Sequence of chain 1.A:
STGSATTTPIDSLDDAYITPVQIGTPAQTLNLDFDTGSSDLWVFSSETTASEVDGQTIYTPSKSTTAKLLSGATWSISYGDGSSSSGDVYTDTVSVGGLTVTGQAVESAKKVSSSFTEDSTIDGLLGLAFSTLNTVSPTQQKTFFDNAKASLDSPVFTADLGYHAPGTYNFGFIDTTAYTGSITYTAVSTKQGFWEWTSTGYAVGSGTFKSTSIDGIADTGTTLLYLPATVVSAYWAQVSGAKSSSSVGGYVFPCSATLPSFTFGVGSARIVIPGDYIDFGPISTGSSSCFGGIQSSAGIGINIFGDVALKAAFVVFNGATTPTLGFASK

A small-molecule ligand and the protein it binds are described below.
Small molecule (SMILES): NCc1ccc(C(F)(F)F)cc1

Binding-site contacts:
Ligand atom C06 contacts residue DMS1 of chain 1.F at 4.2 Å.
Ligand atom F09 contacts residue ILE389 of chain 1.A at 3.9 Å.
Ligand atom C04 contacts residue ASP308 of chain 1.A at 3.4 Å.
Ligand atom C12 contacts residue DMS1 of chain 1.F at 3.7 Å.
Ligand atom N01 contacts residue U1H1 of chain 1.G at 2.9 Å (h-bond).
Ligand atom C03 contacts residue U1H1 of chain 1.G at 3.9 Å.
Ligand atom C04 contacts residue PHE283 of chain 1.A at 4.0 Å (hydrophobic).
Ligand atom C02 contacts residue SER127 of chain 1.A at 4.1 Å.
Ligand atom C02 contacts residue ASP124 of chain 1.A at 3.2 Å.
Ligand atom C12 contacts residue U1H1 of chain 1.G at 3.7 Å.
Ligand atom C03 contacts residue GLY126 of chain 1.A at 3.6 Å.
Ligand atom C04 contacts residue DMS1 of chain 1.F at 4.1 Å.
Ligand atom C02 contacts residue U1H1 of chain 1.G at 3.3 Å.
Ligand atom C05 contacts residue ASP308 of chain 1.A at 4.1 Å.
Ligand atom F09 contacts residue GLY169 of chain 1.A at 3.5 Å.
Ligand atom N01 contacts residue GLY126 of chain 1.A at 3.8 Å.
Ligand atom F09 contacts residue DMS1 of chain 1.E at 4.2 Å.
Ligand atom C02 contacts residue GLY126 of chain 1.A at 3.4 Å.
Ligand atom C02 contacts residue ASP308 of chain 1.A at 3.5 Å.
Ligand atom C07 contacts residue GLY169 of chain 1.A at 4.2 Å.
Ligand atom C05 contacts residue PHE283 of chain 1.A at 4.0 Å (hydrophobic).
Ligand atom C04 contacts residue ILE306 of chain 1.A at 4.3 Å (hydrophobic).
Ligand atom C05 contacts residue GLY126 of chain 1.A at 4.2 Å.
Ligand atom F08 contacts residue ILE393 of chain 1.A at 4.0 Å.
Ligand atom C05 contacts residue ILE306 of chain 1.A at 4.1 Å (hydrophobic).
Ligand atom C11 contacts residue DMS1 of chain 1.F at 3.9 Å.
Ligand atom N01 contacts residue GLY310 of chain 1.A at 3.9 Å.
Ligand atom C12 contacts residue DMS1 of chain 1.E at 4.1 Å.
Ligand atom C03 contacts residue ASP308 of chain 1.A at 3.5 Å.
Ligand atom F08 contacts residue ILE391 of chain 1.A at 3.1 Å.
Ligand atom F09 contacts residue ILE393 of chain 1.A at 4.3 Å.
Ligand atom C11 contacts residue DMS1 of chain 1.E at 3.8 Å.
Ligand atom C04 contacts residue GLY126 of chain 1.A at 3.2 Å.
Ligand atom N01 contacts residue ASP124 of chain 1.A at 2.8 Å (salt-bridge).
Ligand atom C03 contacts residue DMS1 of chain 1.F at 3.8 Å.
Ligand atom C12 contacts residue GLY169 of chain 1.A at 3.7 Å.
Ligand atom N01 contacts residue THR311 of chain 1.A at 3.8 Å.
Ligand atom C11 contacts residue GLY169 of chain 1.A at 3.3 Å.
Ligand atom N01 contacts residue ASP308 of chain 1.A at 2.6 Å (salt-bridge).
Ligand atom F10 contacts residue GLY169 of chain 1.A at 4.2 Å.